Sequence of chain 1.B:
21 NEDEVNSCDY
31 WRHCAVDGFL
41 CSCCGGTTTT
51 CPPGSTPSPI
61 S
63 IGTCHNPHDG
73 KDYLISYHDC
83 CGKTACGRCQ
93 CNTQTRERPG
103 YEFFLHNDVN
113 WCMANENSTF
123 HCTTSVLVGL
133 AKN

Sequence of chain 1.C:
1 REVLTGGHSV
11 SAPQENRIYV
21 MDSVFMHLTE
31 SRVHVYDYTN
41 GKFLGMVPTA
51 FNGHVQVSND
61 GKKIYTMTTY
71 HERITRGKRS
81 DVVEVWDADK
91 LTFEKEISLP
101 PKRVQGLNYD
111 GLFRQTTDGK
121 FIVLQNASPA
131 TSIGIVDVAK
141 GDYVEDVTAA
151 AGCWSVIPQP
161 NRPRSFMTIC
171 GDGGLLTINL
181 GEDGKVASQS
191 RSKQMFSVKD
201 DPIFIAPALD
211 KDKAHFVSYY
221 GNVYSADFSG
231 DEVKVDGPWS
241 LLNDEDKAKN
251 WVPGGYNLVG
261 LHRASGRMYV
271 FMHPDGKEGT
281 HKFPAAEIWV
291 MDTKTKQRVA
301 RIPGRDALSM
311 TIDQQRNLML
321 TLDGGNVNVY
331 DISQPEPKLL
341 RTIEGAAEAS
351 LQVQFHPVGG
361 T

This small molecule binds to this protein.
Small molecule (SMILES): N[C@@H](O)Cc1c[nH]c2ccccc12

Binding-site contacts:
Ligand atom N contacts residue ASP37 of chain 1.B at 2.9 Å (salt-bridge).
Ligand atom CA contacts residue ASP37 of chain 1.B at 3.5 Å.
Ligand atom O1 contacts residue PHE122 of chain 1.B at 3.4 Å.
Ligand atom N contacts residue ASP81 of chain 1.B at 3.0 Å (salt-bridge).
Ligand atom CD1 contacts residue VAL111 of chain 1.B at 3.9 Å (hydrophobic).
Ligand atom O1 contacts residue TRP113 of chain 1.B at 3.2 Å (h-bond).
Ligand atom N contacts residue THR125 of chain 1.B at 3.8 Å.
Ligand atom CA contacts residue VAL111 of chain 1.B at 3.4 Å (hydrophobic).
Ligand atom CH2 contacts residue LEU28 of chain 1.C at 3.8 Å (hydrophobic).
Ligand atom CG contacts residue PHE25 of chain 1.C at 3.9 Å (hydrophobic).
Ligand atom O1 contacts residue TRQ62 of chain 1.B at 3.3 Å.
Ligand atom NE1 contacts residue ASP110 of chain 1.B at 4.0 Å.
Ligand atom NE1 contacts residue ASN109 of chain 1.B at 4.0 Å.
Ligand atom CA contacts residue TRQ62 of chain 1.B at 2.6 Å.
Ligand atom CH2 contacts residue GLY106 of chain 1.C at 3.9 Å.
Ligand atom CA contacts residue PHE122 of chain 1.B at 3.8 Å (hydrophobic).
Ligand atom CD1 contacts residue ASN109 of chain 1.B at 3.6 Å.
Ligand atom CD2 contacts residue PHE25 of chain 1.C at 3.7 Å (hydrophobic).
Ligand atom CB contacts residue ASP37 of chain 1.B at 2.9 Å.
Ligand atom CE2 contacts residue PHE25 of chain 1.C at 3.7 Å (hydrophobic).
Ligand atom CZ3 contacts residue ASN112 of chain 1.B at 3.4 Å.
Ligand atom CZ2 contacts residue LEU107 of chain 1.C at 3.9 Å (hydrophobic).
Ligand atom CD1 contacts residue ASP37 of chain 1.B at 3.1 Å.
Ligand atom CG contacts residue VAL111 of chain 1.B at 3.9 Å (hydrophobic).
Ligand atom CD2 contacts residue VAL111 of chain 1.B at 3.9 Å (hydrophobic).
Ligand atom NE1 contacts residue LEU107 of chain 1.C at 3.9 Å.
Ligand atom O1 contacts residue ASN112 of chain 1.B at 3.6 Å (h-bond).
Ligand atom CA contacts residue ASP81 of chain 1.B at 3.3 Å.
Ligand atom CD2 contacts residue ASN112 of chain 1.B at 4.0 Å.
Ligand atom O1 contacts residue VAL111 of chain 1.B at 3.7 Å.
Ligand atom CZ3 contacts residue LEU28 of chain 1.C at 3.6 Å (hydrophobic).
Ligand atom CE3 contacts residue PHE122 of chain 1.B at 3.9 Å (hydrophobic).
Ligand atom CE3 contacts residue ASN112 of chain 1.B at 3.6 Å.
Ligand atom NE1 contacts residue ASP37 of chain 1.B at 3.3 Å (salt-bridge).
Ligand atom CB contacts residue TRQ62 of chain 1.B at 3.8 Å.
Ligand atom CZ2 contacts residue GLY106 of chain 1.C at 3.7 Å.
Ligand atom CB contacts residue PHE122 of chain 1.B at 3.4 Å (hydrophobic).
Ligand atom N contacts residue TRQ62 of chain 1.B at 1.6 Å.
Ligand atom O1 contacts residue ASP81 of chain 1.B at 2.2 Å (salt-bridge).
Ligand atom CG contacts residue ASP37 of chain 1.B at 3.7 Å.